The small molecule below binds the protein below.
Small molecule (SMILES): CC(=O)N[C@@H]1[C@@H](O)[C@H](O)[C@@H](CO)O[C@H]1O

Sequence of chain 1.A:
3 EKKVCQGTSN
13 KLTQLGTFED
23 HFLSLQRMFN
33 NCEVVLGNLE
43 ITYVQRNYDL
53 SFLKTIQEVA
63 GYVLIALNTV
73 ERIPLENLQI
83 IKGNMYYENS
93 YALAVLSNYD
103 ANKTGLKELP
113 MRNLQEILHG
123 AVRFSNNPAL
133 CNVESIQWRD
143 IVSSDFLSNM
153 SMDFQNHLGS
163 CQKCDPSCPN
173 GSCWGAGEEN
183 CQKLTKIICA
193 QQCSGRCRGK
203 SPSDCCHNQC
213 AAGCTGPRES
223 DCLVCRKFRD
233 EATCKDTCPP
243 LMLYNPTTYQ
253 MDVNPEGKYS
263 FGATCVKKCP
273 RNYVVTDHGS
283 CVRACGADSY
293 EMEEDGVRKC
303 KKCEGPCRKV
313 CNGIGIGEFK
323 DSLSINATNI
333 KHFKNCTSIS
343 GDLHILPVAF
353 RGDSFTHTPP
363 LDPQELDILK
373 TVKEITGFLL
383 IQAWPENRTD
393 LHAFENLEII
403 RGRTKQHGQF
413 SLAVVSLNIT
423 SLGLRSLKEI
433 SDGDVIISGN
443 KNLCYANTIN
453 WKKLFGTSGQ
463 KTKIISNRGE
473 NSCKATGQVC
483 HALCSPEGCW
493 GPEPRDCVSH

Binding-site contacts:
Ligand atom O3 contacts residue THR358 of chain 1.A at 3.8 Å.
Ligand atom C5 contacts residue THR330 of chain 1.A at 3.8 Å.
Ligand atom C7 contacts residue ASN328 of chain 1.A at 3.8 Å.
Ligand atom C4 contacts residue ASN331 of chain 1.A at 3.5 Å.
Ligand atom N2 contacts residue THR360 of chain 1.A at 3.4 Å (h-bond).
Ligand atom C4 contacts residue NAG1 of chain 1.E at 3.2 Å.
Ligand atom C8 contacts residue ASP355 of chain 1.A at 3.4 Å.
Ligand atom C6 contacts residue THR330 of chain 1.A at 3.9 Å.
Ligand atom O3 contacts residue SER324 of chain 1.A at 3.7 Å.
Ligand atom O6 contacts residue ASN331 of chain 1.A at 2.2 Å (h-bond).
Ligand atom C3 contacts residue THR360 of chain 1.A at 3.5 Å.
Ligand atom C3 contacts residue NAG1 of chain 1.E at 3.9 Å.
Ligand atom N2 contacts residue ASN328 of chain 1.A at 2.7 Å (h-bond).
Ligand atom C6 contacts residue SER324 of chain 1.A at 3.4 Å.
Ligand atom C2 contacts residue THR360 of chain 1.A at 3.7 Å.
Ligand atom C2 contacts residue ASN328 of chain 1.A at 2.8 Å.
Ligand atom O6 contacts residue SER324 of chain 1.A at 2.2 Å (h-bond).
Ligand atom C2 contacts residue SER326 of chain 1.A at 3.6 Å.
Ligand atom C7 contacts residue THR358 of chain 1.A at 3.7 Å.
Ligand atom O6 contacts residue PHE321 of chain 1.A at 3.5 Å.
Ligand atom C8 contacts residue VAL350 of chain 1.A at 3.4 Å (hydrophobic).
Ligand atom C8 contacts residue THR358 of chain 1.A at 3.6 Å.
Ligand atom O5 contacts residue ASN331 of chain 1.A at 1.7 Å (h-bond).
Ligand atom C5 contacts residue SER324 of chain 1.A at 3.7 Å.
Ligand atom C7 contacts residue LEU325 of chain 1.A at 3.8 Å (hydrophobic).
Ligand atom N2 contacts residue THR358 of chain 1.A at 3.9 Å.
Ligand atom O3 contacts residue NAG1 of chain 1.E at 3.3 Å (h-bond).
Ligand atom C1 contacts residue SER326 of chain 1.A at 3.2 Å.
Ligand atom C5 contacts residue ASN331 of chain 1.A at 2.2 Å.
Ligand atom O5 contacts residue ASN328 of chain 1.A at 2.2 Å (h-bond).
Ligand atom C1 contacts residue ASN328 of chain 1.A at 2.0 Å.
Ligand atom C1 contacts residue THR360 of chain 1.A at 3.8 Å.
Ligand atom O5 contacts residue SER326 of chain 1.A at 3.2 Å (h-bond).
Ligand atom C1 contacts residue ASN331 of chain 1.A at 3.0 Å.
Ligand atom O4 contacts residue SER324 of chain 1.A at 3.7 Å.
Ligand atom C5 contacts residue ASN328 of chain 1.A at 3.3 Å.
Ligand atom C4 contacts residue SER324 of chain 1.A at 3.1 Å.
Ligand atom C6 contacts residue ASN331 of chain 1.A at 1.9 Å.
Ligand atom O7 contacts residue LEU325 of chain 1.A at 3.0 Å (h-bond).
Ligand atom O4 contacts residue NAG1 of chain 1.E at 2.0 Å.